The small molecule below binds the protein below.
Small molecule (SMILES): CC(=O)N[C@@H]1[C@@H](O)[C@H](O)[C@@H](CO)O[C@H]1O

Sequence of chain 1.A:
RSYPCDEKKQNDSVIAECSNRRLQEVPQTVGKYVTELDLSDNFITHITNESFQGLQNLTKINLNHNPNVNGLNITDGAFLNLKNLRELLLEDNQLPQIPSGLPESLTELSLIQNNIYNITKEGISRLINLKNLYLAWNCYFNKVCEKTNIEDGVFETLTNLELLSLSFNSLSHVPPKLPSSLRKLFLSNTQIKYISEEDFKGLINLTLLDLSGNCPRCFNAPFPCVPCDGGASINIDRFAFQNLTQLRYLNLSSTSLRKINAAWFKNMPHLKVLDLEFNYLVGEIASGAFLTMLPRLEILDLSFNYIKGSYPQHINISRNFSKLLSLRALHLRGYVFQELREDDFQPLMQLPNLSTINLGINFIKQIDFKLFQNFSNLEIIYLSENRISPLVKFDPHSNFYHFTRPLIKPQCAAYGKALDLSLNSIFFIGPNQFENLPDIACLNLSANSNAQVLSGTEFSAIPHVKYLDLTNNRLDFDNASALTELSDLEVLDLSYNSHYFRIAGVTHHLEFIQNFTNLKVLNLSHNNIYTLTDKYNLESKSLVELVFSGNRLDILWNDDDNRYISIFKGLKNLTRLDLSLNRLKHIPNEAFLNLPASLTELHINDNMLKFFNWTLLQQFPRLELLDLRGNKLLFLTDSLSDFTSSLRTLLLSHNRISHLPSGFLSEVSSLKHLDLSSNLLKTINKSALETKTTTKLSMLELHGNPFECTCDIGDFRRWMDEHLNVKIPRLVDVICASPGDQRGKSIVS

Binding-site contacts:
Ligand atom O5 contacts residue ASN618 of chain 1.A at 2.4 Å (h-bond).
Ligand atom C1 contacts residue VAL589 of chain 1.A at 4.3 Å (hydrophobic).
Ligand atom C8 contacts residue ASN618 of chain 1.A at 4.2 Å.
Ligand atom O5 contacts residue VAL589 of chain 1.A at 3.5 Å.
Ligand atom O6 contacts residue THR620 of chain 1.A at 3.7 Å.
Ligand atom C5 contacts residue ASN618 of chain 1.A at 3.7 Å.
Ligand atom O6 contacts residue VAL589 of chain 1.A at 3.3 Å.
Ligand atom C4 contacts residue ASN618 of chain 1.A at 4.2 Å.
Ligand atom O7 contacts residue LYS586 of chain 1.A at 3.2 Å (salt-bridge).
Ligand atom C1 contacts residue ASN618 of chain 1.A at 1.4 Å.
Ligand atom C8 contacts residue LYS586 of chain 1.A at 3.7 Å.
Ligand atom C2 contacts residue ASN618 of chain 1.A at 2.5 Å.
Ligand atom O7 contacts residue ASN618 of chain 1.A at 3.3 Å (h-bond).
Ligand atom O7 contacts residue SER587 of chain 1.A at 4.4 Å.
Ligand atom O6 contacts residue ASN618 of chain 1.A at 4.4 Å.
Ligand atom C6 contacts residue VAL589 of chain 1.A at 4.3 Å (hydrophobic).
Ligand atom N2 contacts residue ASN618 of chain 1.A at 3.0 Å (h-bond).
Ligand atom C7 contacts residue LYS586 of chain 1.A at 3.8 Å.
Ligand atom C3 contacts residue ASN618 of chain 1.A at 3.8 Å.
Ligand atom C7 contacts residue ASN618 of chain 1.A at 3.2 Å.